Binding-site contacts:
Ligand atom O7 contacts residue ARG136 of chain 1.A at 4.2 Å.
Ligand atom N2 contacts residue ASN19 of chain 1.A at 2.9 Å (h-bond).
Ligand atom C5 contacts residue ASN19 of chain 1.A at 3.6 Å.
Ligand atom C1 contacts residue VAL22 of chain 1.A at 4.3 Å (hydrophobic).
Ligand atom O7 contacts residue ASN19 of chain 1.A at 4.0 Å.
Ligand atom C3 contacts residue ASN19 of chain 1.A at 3.8 Å.
Ligand atom C2 contacts residue ASN19 of chain 1.A at 2.4 Å.
Ligand atom C4 contacts residue ASN19 of chain 1.A at 4.2 Å.
Ligand atom C5 contacts residue VAL22 of chain 1.A at 4.4 Å (hydrophobic).
Ligand atom C1 contacts residue ASN19 of chain 1.A at 1.4 Å.
Ligand atom O6 contacts residue LEU129 of chain 1.A at 4.3 Å.
Ligand atom O6 contacts residue VAL22 of chain 1.A at 4.2 Å.
Ligand atom O5 contacts residue VAL22 of chain 1.A at 3.5 Å.
Ligand atom C7 contacts residue ASN19 of chain 1.A at 3.7 Å.
Ligand atom C6 contacts residue VAL22 of chain 1.A at 4.1 Å (hydrophobic).
Ligand atom O6 contacts residue GLN132 of chain 1.A at 4.2 Å.
Ligand atom O5 contacts residue ASN19 of chain 1.A at 2.3 Å (h-bond).

Sequence of chain 1.A:
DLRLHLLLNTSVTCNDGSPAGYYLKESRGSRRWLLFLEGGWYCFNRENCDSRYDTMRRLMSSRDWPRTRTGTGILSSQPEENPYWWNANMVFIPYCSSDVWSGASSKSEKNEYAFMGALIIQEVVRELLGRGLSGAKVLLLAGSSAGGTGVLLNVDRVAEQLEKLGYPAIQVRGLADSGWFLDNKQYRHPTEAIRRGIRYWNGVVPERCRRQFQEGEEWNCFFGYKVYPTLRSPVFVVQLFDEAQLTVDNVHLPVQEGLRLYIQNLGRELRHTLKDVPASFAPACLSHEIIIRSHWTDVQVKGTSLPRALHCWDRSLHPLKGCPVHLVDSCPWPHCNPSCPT

This protein binds this small molecule.
Small molecule (SMILES): CC(=O)N[C@@H]1[C@@H](O)[C@H](O)[C@@H](CO)O[C@H]1O